This protein binds this small molecule.
Small molecule (SMILES): O=c1[nH]cnc2c1ncn2[C@@H]1O[C@H](COP(=O)(O)O)[C@@H](O)[C@H]1O

Binding-site contacts:
Ligand atom C5 contacts residue ILE318 of chain 2.A at 3.7 Å (hydrophobic).
Ligand atom P contacts residue ARG382 of chain 2.A at 3.9 Å.
Ligand atom O2P contacts residue GLY381 of chain 2.A at 2.8 Å (h-bond).
Ligand atom O5' contacts residue SER317 of chain 2.A at 3.9 Å.
Ligand atom P contacts residue GLY381 of chain 2.A at 3.9 Å.
Ligand atom O2P contacts residue ARG382 of chain 2.A at 3.4 Å (salt-bridge).
Ligand atom P contacts residue SER317 of chain 2.A at 3.6 Å.
Ligand atom O1P contacts residue TYR405 of chain 2.A at 2.6 Å (h-bond).
Ligand atom O5' contacts residue GLY316 of chain 2.A at 3.6 Å.
Ligand atom C3' contacts residue ASP358 of chain 2.A at 3.5 Å.
Ligand atom O5' contacts residue GLY359 of chain 2.A at 3.5 Å.
Ligand atom C5 contacts residue GLU408 of chain 2.A at 3.7 Å.
Ligand atom O3' contacts residue ALA57 of chain 2.A at 3.4 Å.
Ligand atom O1P contacts residue ARG382 of chain 2.A at 3.0 Å (salt-bridge).
Ligand atom C6 contacts residue GLU408 of chain 2.A at 3.8 Å.
Ligand atom N7 contacts residue GLU408 of chain 2.A at 2.9 Å (salt-bridge).
Ligand atom C6 contacts residue GLY407 of chain 2.A at 3.8 Å.
Ligand atom O2P contacts residue LEU380 of chain 2.A at 3.8 Å.
Ligand atom O6 contacts residue GLY409 of chain 2.A at 2.8 Å (h-bond).
Ligand atom C2 contacts residue CSO319 of chain 2.A at 3.5 Å.
Ligand atom O3P contacts residue SER317 of chain 2.A at 2.8 Å (h-bond).
Ligand atom C8 contacts residue MET59 of chain 2.A at 3.7 Å (hydrophobic).
Ligand atom O3P contacts residue GLY360 of chain 2.A at 3.3 Å (h-bond).
Ligand atom N1 contacts residue ILE318 of chain 2.A at 3.7 Å.
Ligand atom O3' contacts residue ASP358 of chain 2.A at 2.6 Å (salt-bridge).
Ligand atom O3P contacts residue GLY316 of chain 2.A at 3.6 Å.
Ligand atom C6 contacts residue GLY409 of chain 2.A at 3.7 Å.
Ligand atom C2' contacts residue ASP358 of chain 2.A at 3.8 Å.
Ligand atom C4' contacts residue ASP358 of chain 2.A at 3.6 Å.
Ligand atom O4' contacts residue ILE318 of chain 2.A at 3.6 Å.
Ligand atom C5' contacts residue TYR405 of chain 2.A at 3.9 Å (hydrophobic).
Ligand atom O1P contacts residue ILE318 of chain 2.A at 3.8 Å.
Ligand atom O6 contacts residue GLU408 of chain 2.A at 3.2 Å (salt-bridge).
Ligand atom N7 contacts residue GLY407 of chain 2.A at 3.5 Å.
Ligand atom O1P contacts residue SER317 of chain 2.A at 2.8 Å (h-bond).
Ligand atom O3' contacts residue MET379 of chain 2.A at 3.6 Å.
Ligand atom O6 contacts residue GLY407 of chain 2.A at 3.2 Å.
Ligand atom N7 contacts residue MET59 of chain 2.A at 3.8 Å.
Ligand atom P contacts residue TYR405 of chain 2.A at 3.9 Å.
Ligand atom O2' contacts residue ASP358 of chain 2.A at 2.6 Å (salt-bridge).

Sequence of chain 2.A:
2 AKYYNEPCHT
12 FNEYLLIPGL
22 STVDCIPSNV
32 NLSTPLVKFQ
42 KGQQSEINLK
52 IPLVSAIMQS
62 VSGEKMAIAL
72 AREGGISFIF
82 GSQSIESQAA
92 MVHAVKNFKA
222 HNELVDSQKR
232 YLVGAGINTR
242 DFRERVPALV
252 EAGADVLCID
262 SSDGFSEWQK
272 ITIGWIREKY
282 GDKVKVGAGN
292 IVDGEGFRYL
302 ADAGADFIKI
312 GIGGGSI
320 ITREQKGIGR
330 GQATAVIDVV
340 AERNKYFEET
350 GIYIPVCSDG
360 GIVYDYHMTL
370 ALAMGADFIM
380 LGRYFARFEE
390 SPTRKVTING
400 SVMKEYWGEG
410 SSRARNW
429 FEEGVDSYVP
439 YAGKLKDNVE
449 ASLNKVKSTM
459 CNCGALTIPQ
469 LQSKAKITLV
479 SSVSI